Sequence of chain 10.C:
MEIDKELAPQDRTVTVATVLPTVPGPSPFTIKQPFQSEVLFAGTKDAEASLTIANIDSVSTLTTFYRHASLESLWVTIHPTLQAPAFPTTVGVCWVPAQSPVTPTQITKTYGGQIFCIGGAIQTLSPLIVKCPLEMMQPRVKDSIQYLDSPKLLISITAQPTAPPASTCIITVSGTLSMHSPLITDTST

Binding-site contacts:
Ligand atom OP1 contacts residue TYR111 of chain 6.D at 3.6 Å (h-bond).
Ligand atom OP2 contacts residue SER73 of chain 10.C at 4.0 Å.
Ligand atom O2 contacts residue ARG12 of chain 6.D at 3.6 Å.
Ligand atom O3' contacts residue THR13 of chain 6.D at 4.4 Å.
Ligand atom O2' contacts residue TYR111 of chain 6.D at 4.3 Å.
Ligand atom P contacts residue TYR111 of chain 6.D at 4.5 Å.
Ligand atom O2' contacts residue THR13 of chain 6.D at 3.8 Å.
Ligand atom OP1 contacts residue TRP75 of chain 10.C at 3.9 Å.
Ligand atom OP1 contacts residue SER73 of chain 10.C at 3.2 Å (h-bond).
Ligand atom C4' contacts residue ARG12 of chain 6.D at 3.6 Å.
Ligand atom O5' contacts residue LYS131 of chain 10.C at 3.3 Å.
Ligand atom O3' contacts residue TRP75 of chain 10.C at 3.6 Å.
Ligand atom C1' contacts residue ARG12 of chain 6.D at 3.9 Å.
Ligand atom C2 contacts residue ARG12 of chain 6.D at 4.5 Å.
Ligand atom O2' contacts residue ARG12 of chain 6.D at 3.6 Å.
Ligand atom P contacts residue TRP75 of chain 10.C at 4.3 Å.
Ligand atom O5' contacts residue ARG12 of chain 6.D at 4.1 Å.
Ligand atom C4' contacts residue TRP75 of chain 10.C at 4.5 Å (hydrophobic).
Ligand atom O2' contacts residue VAL14 of chain 6.D at 4.3 Å.
Ligand atom O5' contacts residue TYR111 of chain 6.D at 4.4 Å.
Ligand atom C5' contacts residue LYS131 of chain 10.C at 4.2 Å.
Ligand atom P contacts residue SER73 of chain 10.C at 4.1 Å.
Ligand atom C5' contacts residue ARG12 of chain 6.D at 4.3 Å.
Ligand atom OP1 contacts residue VAL14 of chain 6.D at 3.4 Å.
Ligand atom O2' contacts residue ASP11 of chain 6.D at 3.5 Å.
Ligand atom OP1 contacts residue THR176 of chain 10.C at 3.4 Å (h-bond).
Ligand atom O4' contacts residue ARG12 of chain 6.D at 4.0 Å.

Sequence of chain 6.D:
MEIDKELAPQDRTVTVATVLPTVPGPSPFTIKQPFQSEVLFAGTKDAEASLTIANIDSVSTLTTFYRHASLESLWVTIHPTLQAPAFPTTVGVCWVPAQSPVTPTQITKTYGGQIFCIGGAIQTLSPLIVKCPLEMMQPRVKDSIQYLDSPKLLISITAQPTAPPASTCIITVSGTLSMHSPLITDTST

This protein binds this small molecule.
Small molecule (SMILES): Nc1ccn([C@@H]2O[C@H](CO[P](=O)(O)O[C@H]3[C@@H](O)[C@H](n4ccc(N)nc4=O)O[C@@H]3CO[P](=O)(O)O[C@H]3[C@@H](O)[C@H](n4ccc(N)nc4=O)O[C@@H]3CO)[C@@H](O)[C@H]2O)c(=O)n1